A small-molecule ligand and the protein it binds are described below.
Small molecule (SMILES): CC(C)[C@H](N)C(=O)O

Sequence of chain 4.A:
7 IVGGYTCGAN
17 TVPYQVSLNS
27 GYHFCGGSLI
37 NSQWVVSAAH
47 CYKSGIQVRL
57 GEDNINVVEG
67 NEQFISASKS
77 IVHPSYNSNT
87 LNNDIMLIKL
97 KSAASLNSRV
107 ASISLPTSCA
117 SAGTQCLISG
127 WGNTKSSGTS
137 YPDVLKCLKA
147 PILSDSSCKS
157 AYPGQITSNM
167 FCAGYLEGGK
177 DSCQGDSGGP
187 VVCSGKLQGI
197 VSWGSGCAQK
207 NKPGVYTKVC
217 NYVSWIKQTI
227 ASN

Binding-site contacts:
Ligand atom OXT contacts residue GLY9 of chain 4.A at 3.0 Å (h-bond).
Ligand atom CA contacts residue ASP177 of chain 4.A at 3.8 Å.
Ligand atom C contacts residue GLY10 of chain 4.A at 3.4 Å.
Ligand atom CB contacts residue GLY175 of chain 4.A at 4.2 Å.
Ligand atom CG2 contacts residue CYS179 of chain 4.A at 4.2 Å (hydrophobic).
Ligand atom N contacts residue ASP177 of chain 4.A at 2.8 Å (salt-bridge).
Ligand atom CA contacts residue ILE1 of chain 4.C at 2.5 Å (hydrophobic).
Ligand atom CG2 contacts residue ASN129 of chain 4.A at 4.0 Å.
Ligand atom C contacts residue GLY9 of chain 4.A at 3.7 Å.
Ligand atom CG2 contacts residue ASP177 of chain 4.A at 4.2 Å.
Ligand atom N contacts residue ASN129 of chain 4.A at 3.9 Å.
Ligand atom O contacts residue ILE1 of chain 4.C at 3.8 Å.
Ligand atom CB contacts residue THR130 of chain 4.A at 4.2 Å.
Ligand atom O contacts residue ASP177 of chain 4.A at 3.0 Å (salt-bridge).
Ligand atom CG2 contacts residue ILE1 of chain 4.C at 4.0 Å (hydrophobic).
Ligand atom CB contacts residue ASP177 of chain 4.A at 3.9 Å.
Ligand atom CG2 contacts residue THR130 of chain 4.A at 4.2 Å.
Ligand atom CB contacts residue ILE1 of chain 4.C at 3.7 Å (hydrophobic).
Ligand atom CG1 contacts residue ALA204 of chain 4.A at 3.9 Å (hydrophobic).
Ligand atom CG1 contacts residue GLY175 of chain 4.A at 3.4 Å.
Ligand atom C contacts residue GLY175 of chain 4.A at 3.7 Å.
Ligand atom O contacts residue GLY9 of chain 4.A at 3.4 Å.
Ligand atom O contacts residue LYS176 of chain 4.A at 3.2 Å.
Ligand atom OXT contacts residue GLY175 of chain 4.A at 3.9 Å.
Ligand atom CG1 contacts residue SER132 of chain 4.A at 3.3 Å.
Ligand atom OXT contacts residue GLY10 of chain 4.A at 2.8 Å (h-bond).
Ligand atom O contacts residue GLY175 of chain 4.A at 3.7 Å.
Ligand atom N contacts residue ILE1 of chain 4.C at 1.4 Å.
Ligand atom OXT contacts residue VAL8 of chain 4.A at 4.0 Å.
Ligand atom C contacts residue ASP177 of chain 4.A at 4.0 Å.
Ligand atom O contacts residue GLY10 of chain 4.A at 3.2 Å (h-bond).
Ligand atom CG2 contacts residue ALA204 of chain 4.A at 4.0 Å (hydrophobic).
Ligand atom C contacts residue ILE1 of chain 4.C at 3.4 Å (hydrophobic).
Ligand atom CG2 contacts residue LYS131 of chain 4.A at 4.1 Å.
Ligand atom OXT contacts residue ILE1 of chain 4.C at 4.0 Å.
Ligand atom O contacts residue LEU144 of chain 4.A at 4.0 Å.
Ligand atom CA contacts residue THR130 of chain 4.A at 3.7 Å.
Ligand atom C contacts residue LYS176 of chain 4.A at 4.1 Å.
Ligand atom CG1 contacts residue THR130 of chain 4.A at 3.8 Å.
Ligand atom CB contacts residue ALA204 of chain 4.A at 4.0 Å (hydrophobic).